Binding-site contacts:
Ligand atom O5' contacts residue HIS6 of chain 1.E at 2.5 Å (h-bond).
Ligand atom O4' contacts residue SO41 of chain 1.T at 3.5 Å (h-bond).
Ligand atom N3 contacts residue GLN164 of chain 1.F at 3.1 Å (h-bond).
Ligand atom C4' contacts residue ARG46 of chain 1.E at 3.7 Å.
Ligand atom O2' contacts residue GLU194 of chain 1.F at 3.7 Å.
Ligand atom C4' contacts residue SO41 of chain 1.T at 3.5 Å.
Ligand atom C2 contacts residue GLN164 of chain 1.F at 3.7 Å.
Ligand atom C1' contacts residue SO41 of chain 1.T at 3.5 Å.
Ligand atom C2' contacts residue MET195 of chain 1.F at 3.6 Å (hydrophobic).
Ligand atom O4 contacts residue GLY94 of chain 1.F at 3.5 Å.
Ligand atom N1 contacts residue THR92 of chain 1.F at 3.6 Å (h-bond).
Ligand atom O3' contacts residue SO41 of chain 1.T at 2.5 Å (h-bond).
Ligand atom C6 contacts residue THR93 of chain 1.F at 3.7 Å.
Ligand atom C5 contacts residue THR93 of chain 1.F at 3.7 Å.
Ligand atom C2 contacts residue TYR193 of chain 1.F at 3.6 Å (hydrophobic).
Ligand atom C5' contacts residue HIS6 of chain 1.E at 3.1 Å.
Ligand atom O4 contacts residue ARG166 of chain 1.F at 2.8 Å (salt-bridge).
Ligand atom O4' contacts residue THR92 of chain 1.F at 3.0 Å (h-bond).
Ligand atom O2' contacts residue ARG89 of chain 1.F at 3.3 Å (salt-bridge).
Ligand atom N3 contacts residue TYR193 of chain 1.F at 3.6 Å (h-bond).
Ligand atom C1' contacts residue THR92 of chain 1.F at 3.2 Å.
Ligand atom C4 contacts residue PHE160 of chain 1.F at 3.6 Å (hydrophobic).
Ligand atom C4 contacts residue ARG166 of chain 1.F at 3.7 Å.
Ligand atom C4 contacts residue GLY94 of chain 1.F at 3.5 Å.
Ligand atom O2 contacts residue TYR193 of chain 1.F at 3.6 Å.
Ligand atom O3' contacts residue GLU196 of chain 1.F at 2.9 Å (salt-bridge).
Ligand atom O2 contacts residue GLU194 of chain 1.F at 3.0 Å.
Ligand atom O2' contacts residue GLU196 of chain 1.F at 2.7 Å (salt-bridge).
Ligand atom C2 contacts residue GLU194 of chain 1.F at 3.8 Å.
Ligand atom C6 contacts residue THR92 of chain 1.F at 3.7 Å.
Ligand atom O2 contacts residue GLN164 of chain 1.F at 2.9 Å (h-bond).
Ligand atom C2' contacts residue SO41 of chain 1.T at 3.6 Å.
Ligand atom C5 contacts residue GLY94 of chain 1.F at 3.6 Å.
Ligand atom O2 contacts residue MET195 of chain 1.F at 3.4 Å.
Ligand atom O2' contacts residue SO41 of chain 1.T at 2.8 Å (h-bond).
Ligand atom C3' contacts residue SO41 of chain 1.T at 3.6 Å.
Ligand atom O3' contacts residue ILE67 of chain 1.F at 3.6 Å.
Ligand atom N3 contacts residue PHE160 of chain 1.F at 3.8 Å.
Ligand atom O2' contacts residue MET195 of chain 1.F at 3.2 Å (h-bond).
Ligand atom O4 contacts residue GLN164 of chain 1.F at 3.6 Å (h-bond).

Sequence of chain 1.E:
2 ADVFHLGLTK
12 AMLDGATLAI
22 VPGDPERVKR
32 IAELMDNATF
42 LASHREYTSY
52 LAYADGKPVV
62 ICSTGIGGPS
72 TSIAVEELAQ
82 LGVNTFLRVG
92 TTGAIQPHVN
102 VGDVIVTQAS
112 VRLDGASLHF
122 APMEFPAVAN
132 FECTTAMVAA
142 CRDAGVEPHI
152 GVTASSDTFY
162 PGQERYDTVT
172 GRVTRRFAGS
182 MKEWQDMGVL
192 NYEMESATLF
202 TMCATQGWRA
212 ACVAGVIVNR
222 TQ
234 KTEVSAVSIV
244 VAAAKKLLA

Sequence of chain 1.F:
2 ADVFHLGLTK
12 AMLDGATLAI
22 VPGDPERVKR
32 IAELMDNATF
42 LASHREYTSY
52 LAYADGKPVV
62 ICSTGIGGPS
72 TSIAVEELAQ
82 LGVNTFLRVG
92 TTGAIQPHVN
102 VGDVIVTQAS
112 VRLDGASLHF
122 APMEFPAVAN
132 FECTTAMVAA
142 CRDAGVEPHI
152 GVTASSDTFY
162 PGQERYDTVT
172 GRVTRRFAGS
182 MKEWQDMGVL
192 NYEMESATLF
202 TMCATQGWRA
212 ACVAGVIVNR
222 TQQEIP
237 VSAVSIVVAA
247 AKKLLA

The small molecule below binds the protein below.
Small molecule (SMILES): O=c1ccn([C@@H]2O[C@H](CO)[C@@H](O)[C@H]2O)c(=O)[nH]1